Binding-site contacts:
Ligand atom C4 contacts residue ASN89 of chain 1.C at 4.0 Å.
Ligand atom C3 contacts residue GLY95 of chain 1.C at 3.5 Å.
Ligand atom O7 contacts residue ALA60 of chain 1.C at 3.9 Å.
Ligand atom C8 contacts residue ASN89 of chain 1.C at 4.1 Å.
Ligand atom O7 contacts residue PHE97 of chain 1.C at 3.3 Å.
Ligand atom C7 contacts residue ASN89 of chain 1.C at 3.0 Å.
Ligand atom C8 contacts residue TYR147 of chain 1.C at 4.4 Å (hydrophobic).
Ligand atom C1 contacts residue THR91 of chain 1.C at 3.8 Å.
Ligand atom O5 contacts residue ASN89 of chain 1.C at 2.4 Å (h-bond).
Ligand atom C5 contacts residue ASN89 of chain 1.C at 3.6 Å.
Ligand atom N2 contacts residue ASN89 of chain 1.C at 2.6 Å (h-bond).
Ligand atom C8 contacts residue TYR231 of chain 1.C at 3.4 Å (hydrophobic).
Ligand atom C2 contacts residue ASN89 of chain 1.C at 2.1 Å.
Ligand atom C8 contacts residue LEU64 of chain 1.C at 4.0 Å (hydrophobic).
Ligand atom N2 contacts residue THR91 of chain 1.C at 4.1 Å.
Ligand atom O7 contacts residue ASN89 of chain 1.C at 3.0 Å (h-bond).
Ligand atom O3 contacts residue PHE97 of chain 1.C at 3.8 Å.
Ligand atom C2 contacts residue GLY95 of chain 1.C at 4.3 Å.
Ligand atom O3 contacts residue ASP96 of chain 1.C at 3.4 Å (salt-bridge).
Ligand atom C3 contacts residue ASN89 of chain 1.C at 3.5 Å.
Ligand atom C8 contacts residue PHE97 of chain 1.C at 4.0 Å (hydrophobic).
Ligand atom O3 contacts residue ASN89 of chain 1.C at 4.5 Å.
Ligand atom C1 contacts residue ASN89 of chain 1.C at 1.4 Å.
Ligand atom N2 contacts residue GLY95 of chain 1.C at 3.9 Å.
Ligand atom C7 contacts residue PHE97 of chain 1.C at 4.0 Å (hydrophobic).
Ligand atom O3 contacts residue GLY95 of chain 1.C at 3.1 Å (h-bond).

A protein and the small-molecule ligand that binds it are described below.
Small molecule (SMILES): CC(=O)N[C@@H]1[C@@H](O)[C@H](O)[C@@H](CO)O[C@H]1O

Sequence of chain 1.C:
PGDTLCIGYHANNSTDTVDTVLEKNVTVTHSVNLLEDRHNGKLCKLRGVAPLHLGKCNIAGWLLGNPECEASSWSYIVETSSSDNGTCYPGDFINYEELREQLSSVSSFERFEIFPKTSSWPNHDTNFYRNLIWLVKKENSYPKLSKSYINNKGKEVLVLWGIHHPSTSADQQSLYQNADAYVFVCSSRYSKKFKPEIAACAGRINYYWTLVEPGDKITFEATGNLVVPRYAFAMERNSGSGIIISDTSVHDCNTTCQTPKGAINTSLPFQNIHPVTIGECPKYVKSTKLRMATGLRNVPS